Binding-site contacts:
Ligand atom C8 contacts residue THR62 of chain 1.A at 4.3 Å.
Ligand atom C6 contacts residue HIS98 of chain 1.B at 4.0 Å.
Ligand atom C5 contacts residue ASN60 of chain 1.A at 3.2 Å.
Ligand atom O5 contacts residue ASN60 of chain 1.A at 2.7 Å (h-bond).
Ligand atom C4 contacts residue ASN60 of chain 1.A at 4.3 Å.
Ligand atom C6 contacts residue ASN60 of chain 1.A at 3.6 Å.
Ligand atom C3 contacts residue ASN60 of chain 1.A at 4.1 Å.
Ligand atom C1 contacts residue ASN60 of chain 1.A at 2.3 Å.
Ligand atom O6 contacts residue GLN27 of chain 1.B at 4.4 Å.
Ligand atom O6 contacts residue HIS98 of chain 1.B at 3.6 Å (h-bond).
Ligand atom C2 contacts residue ASN60 of chain 1.A at 3.6 Å.
Ligand atom N2 contacts residue ASN60 of chain 1.A at 4.1 Å.

The protein below binds the small molecule below.
Small molecule (SMILES): CC(=O)N[C@@H]1[C@@H](O)[C@H](O)[C@@H](CO)O[C@H]1O

Sequence of chain 1.A:
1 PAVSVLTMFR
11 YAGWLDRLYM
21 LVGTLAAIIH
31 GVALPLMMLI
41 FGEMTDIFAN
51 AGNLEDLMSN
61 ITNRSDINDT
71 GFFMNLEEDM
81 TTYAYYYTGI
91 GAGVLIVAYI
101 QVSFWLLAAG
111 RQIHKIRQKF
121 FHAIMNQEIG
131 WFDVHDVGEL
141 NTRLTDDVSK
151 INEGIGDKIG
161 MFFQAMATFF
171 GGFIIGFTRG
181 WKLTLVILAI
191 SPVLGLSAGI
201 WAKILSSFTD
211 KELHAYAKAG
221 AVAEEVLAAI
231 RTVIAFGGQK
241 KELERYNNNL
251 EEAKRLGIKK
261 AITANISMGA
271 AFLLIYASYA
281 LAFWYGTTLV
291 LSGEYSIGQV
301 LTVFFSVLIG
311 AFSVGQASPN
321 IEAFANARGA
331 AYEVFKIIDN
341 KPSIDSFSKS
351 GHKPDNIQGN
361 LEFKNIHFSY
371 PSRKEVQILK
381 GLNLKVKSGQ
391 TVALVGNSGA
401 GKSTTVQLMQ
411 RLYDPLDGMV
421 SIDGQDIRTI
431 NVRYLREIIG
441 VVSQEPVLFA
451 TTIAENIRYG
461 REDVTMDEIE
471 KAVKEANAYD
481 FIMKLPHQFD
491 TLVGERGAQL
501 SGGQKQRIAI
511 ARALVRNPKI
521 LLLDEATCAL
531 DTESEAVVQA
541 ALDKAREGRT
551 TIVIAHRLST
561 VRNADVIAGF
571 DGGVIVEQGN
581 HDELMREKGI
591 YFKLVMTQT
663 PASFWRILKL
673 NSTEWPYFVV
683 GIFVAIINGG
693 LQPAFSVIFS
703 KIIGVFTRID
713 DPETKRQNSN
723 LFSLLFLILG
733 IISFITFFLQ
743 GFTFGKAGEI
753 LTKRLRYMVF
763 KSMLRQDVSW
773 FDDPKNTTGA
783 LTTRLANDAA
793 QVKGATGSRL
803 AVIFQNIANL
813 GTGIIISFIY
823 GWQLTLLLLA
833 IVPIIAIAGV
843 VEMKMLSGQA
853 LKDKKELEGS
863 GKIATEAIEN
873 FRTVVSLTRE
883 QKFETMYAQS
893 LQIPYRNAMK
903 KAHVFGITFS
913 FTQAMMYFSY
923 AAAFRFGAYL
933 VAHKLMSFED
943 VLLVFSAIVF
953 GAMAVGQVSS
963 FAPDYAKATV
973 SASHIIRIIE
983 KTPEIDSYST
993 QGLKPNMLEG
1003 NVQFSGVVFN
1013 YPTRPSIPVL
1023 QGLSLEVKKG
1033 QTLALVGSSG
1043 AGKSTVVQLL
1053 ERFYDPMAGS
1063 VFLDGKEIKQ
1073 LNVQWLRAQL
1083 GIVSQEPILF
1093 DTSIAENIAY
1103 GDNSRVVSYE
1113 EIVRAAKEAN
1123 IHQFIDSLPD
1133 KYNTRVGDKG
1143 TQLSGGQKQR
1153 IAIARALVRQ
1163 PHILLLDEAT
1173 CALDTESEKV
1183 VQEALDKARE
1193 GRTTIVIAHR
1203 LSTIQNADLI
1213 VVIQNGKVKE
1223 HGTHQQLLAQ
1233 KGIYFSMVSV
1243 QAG

Sequence of chain 1.B:
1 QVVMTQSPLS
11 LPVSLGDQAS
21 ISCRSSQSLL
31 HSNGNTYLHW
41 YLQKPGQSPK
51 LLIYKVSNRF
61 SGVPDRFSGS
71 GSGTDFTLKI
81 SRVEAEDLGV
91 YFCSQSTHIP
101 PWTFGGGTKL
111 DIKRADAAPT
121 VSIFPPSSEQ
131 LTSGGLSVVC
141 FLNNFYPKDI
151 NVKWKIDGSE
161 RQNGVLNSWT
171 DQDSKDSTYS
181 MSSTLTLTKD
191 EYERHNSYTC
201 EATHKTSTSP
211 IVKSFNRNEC